Binding-site contacts:
Ligand atom O07 contacts residue GLY28 of chain 1.A at 4.1 Å.
Ligand atom O04 contacts residue GLU24 of chain 1.A at 3.2 Å.
Ligand atom O04 contacts residue LYS25 of chain 1.A at 4.0 Å.
Ligand atom C03 contacts residue GLU24 of chain 1.A at 3.7 Å.
Ligand atom C01 contacts residue GLU24 of chain 1.A at 4.4 Å.
Ligand atom C01 contacts residue ONW1 of chain 1.M at 3.5 Å.
Ligand atom C05 contacts residue GLY28 of chain 1.A at 4.3 Å.
Ligand atom C06 contacts residue GLY28 of chain 1.A at 4.2 Å.
Ligand atom C02 contacts residue ONW1 of chain 1.M at 4.0 Å.
Ligand atom C05 contacts residue LYS25 of chain 1.A at 4.0 Å.
Ligand atom C05 contacts residue GLU24 of chain 1.A at 3.1 Å.
Ligand atom C02 contacts residue GLU24 of chain 1.A at 3.5 Å.
Ligand atom C03 contacts residue ALA21 of chain 1.A at 4.5 Å (hydrophobic).
Ligand atom C03 contacts residue LYS25 of chain 1.A at 3.8 Å.
Ligand atom N09 contacts residue GLU24 of chain 1.A at 4.1 Å.
Ligand atom C06 contacts residue GLU24 of chain 1.A at 4.2 Å.
Ligand atom N09 contacts residue ALA21 of chain 1.A at 4.2 Å.

Sequence of chain 1.A:
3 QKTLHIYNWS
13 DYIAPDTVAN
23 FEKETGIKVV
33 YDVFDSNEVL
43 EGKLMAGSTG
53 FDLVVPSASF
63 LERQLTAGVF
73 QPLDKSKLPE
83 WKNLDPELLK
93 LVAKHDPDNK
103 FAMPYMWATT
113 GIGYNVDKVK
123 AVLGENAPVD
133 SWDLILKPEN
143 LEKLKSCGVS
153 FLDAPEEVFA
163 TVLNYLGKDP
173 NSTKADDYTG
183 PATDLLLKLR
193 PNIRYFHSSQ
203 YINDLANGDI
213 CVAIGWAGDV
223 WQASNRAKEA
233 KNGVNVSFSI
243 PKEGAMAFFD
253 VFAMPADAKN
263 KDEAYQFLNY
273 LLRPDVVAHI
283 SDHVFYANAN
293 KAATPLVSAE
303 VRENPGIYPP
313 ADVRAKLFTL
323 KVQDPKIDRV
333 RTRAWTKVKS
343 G

The protein below binds the small molecule below.
Small molecule (SMILES): COCCOC[C@H](C)N